Sequence of chain 1.D:
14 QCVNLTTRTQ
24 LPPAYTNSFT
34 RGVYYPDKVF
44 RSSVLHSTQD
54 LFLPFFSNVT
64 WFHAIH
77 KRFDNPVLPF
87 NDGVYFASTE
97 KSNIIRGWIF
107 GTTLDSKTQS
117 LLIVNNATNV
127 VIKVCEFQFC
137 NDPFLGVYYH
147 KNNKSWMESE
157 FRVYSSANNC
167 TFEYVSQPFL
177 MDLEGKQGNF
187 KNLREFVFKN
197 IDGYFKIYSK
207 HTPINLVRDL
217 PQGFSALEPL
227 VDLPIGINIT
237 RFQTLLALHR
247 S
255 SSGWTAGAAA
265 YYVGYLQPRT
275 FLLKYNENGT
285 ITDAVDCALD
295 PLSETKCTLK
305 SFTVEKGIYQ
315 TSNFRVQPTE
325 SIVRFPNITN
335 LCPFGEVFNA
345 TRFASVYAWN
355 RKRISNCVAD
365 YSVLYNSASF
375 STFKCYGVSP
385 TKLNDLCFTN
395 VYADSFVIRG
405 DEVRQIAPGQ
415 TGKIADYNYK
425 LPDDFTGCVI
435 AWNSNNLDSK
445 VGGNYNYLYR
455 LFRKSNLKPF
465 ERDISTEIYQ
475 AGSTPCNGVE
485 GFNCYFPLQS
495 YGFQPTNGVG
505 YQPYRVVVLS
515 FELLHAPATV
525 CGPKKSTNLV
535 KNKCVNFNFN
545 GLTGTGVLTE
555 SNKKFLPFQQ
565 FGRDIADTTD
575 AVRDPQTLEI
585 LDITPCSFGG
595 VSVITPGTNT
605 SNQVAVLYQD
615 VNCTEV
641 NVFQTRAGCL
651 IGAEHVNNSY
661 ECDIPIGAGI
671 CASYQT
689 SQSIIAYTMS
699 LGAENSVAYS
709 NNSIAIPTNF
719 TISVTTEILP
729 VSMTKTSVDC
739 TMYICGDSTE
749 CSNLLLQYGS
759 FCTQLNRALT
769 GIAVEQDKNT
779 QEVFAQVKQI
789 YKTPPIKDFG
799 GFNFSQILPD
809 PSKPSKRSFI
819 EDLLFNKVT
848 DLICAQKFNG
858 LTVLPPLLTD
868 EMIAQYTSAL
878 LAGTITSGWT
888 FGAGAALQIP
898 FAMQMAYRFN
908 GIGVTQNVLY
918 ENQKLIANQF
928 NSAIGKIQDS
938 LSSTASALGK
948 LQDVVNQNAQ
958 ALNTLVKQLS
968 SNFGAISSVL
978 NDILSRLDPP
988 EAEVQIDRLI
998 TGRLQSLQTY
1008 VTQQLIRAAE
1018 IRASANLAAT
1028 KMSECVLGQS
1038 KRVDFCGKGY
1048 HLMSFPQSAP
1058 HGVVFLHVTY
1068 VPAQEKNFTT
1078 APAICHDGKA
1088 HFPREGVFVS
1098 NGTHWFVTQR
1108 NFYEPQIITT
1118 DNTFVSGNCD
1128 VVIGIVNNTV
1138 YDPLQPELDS

Binding-site contacts:
Ligand atom C2 contacts residue ASN603 of chain 1.D at 2.5 Å.
Ligand atom C5 contacts residue ASN603 of chain 1.D at 3.7 Å.
Ligand atom C8 contacts residue ASN603 of chain 1.D at 4.0 Å.
Ligand atom C3 contacts residue ASN603 of chain 1.D at 3.8 Å.
Ligand atom C4 contacts residue ASN603 of chain 1.D at 4.2 Å.
Ligand atom O5 contacts residue ASN603 of chain 1.D at 2.4 Å (h-bond).
Ligand atom C1 contacts residue ASN603 of chain 1.D at 1.4 Å.
Ligand atom N2 contacts residue ASN603 of chain 1.D at 2.9 Å (h-bond).
Ligand atom O7 contacts residue ASN603 of chain 1.D at 3.4 Å (h-bond).
Ligand atom C7 contacts residue ASN603 of chain 1.D at 3.2 Å.

The protein below binds the small molecule below.
Small molecule (SMILES): CC(=O)N[C@@H]1[C@@H](O)[C@H](O)[C@@H](CO)O[C@H]1O